The protein below binds the small molecule below.
Small molecule (SMILES): OC[C@@H]1O[C@@H](OC[C@@H]2O/C(=N\O)[C@H](O)[C@H]2O)[C@H](O)[C@H]1O

Binding-site contacts:
Ligand atom N1 contacts residue GLU228 of chain 1.A at 2.5 Å (salt-bridge).
Ligand atom C3 contacts residue GLU156 of chain 1.A at 3.3 Å.
Ligand atom O3 contacts residue GLN181 of chain 1.A at 2.8 Å (h-bond).
Ligand atom O3 contacts residue ARG209 of chain 1.A at 2.7 Å (salt-bridge).
Ligand atom O3 contacts residue LEU345 of chain 1.A at 3.8 Å.
Ligand atom C2 contacts residue GLN181 of chain 1.A at 3.6 Å.
Ligand atom O1 contacts residue TYR323 of chain 1.A at 3.6 Å (h-bond).
Ligand atom C5 contacts residue GLU46 of chain 1.A at 3.5 Å.
Ligand atom C3 contacts residue GLN181 of chain 1.A at 3.6 Å.
Ligand atom O2 contacts residue GLN181 of chain 1.A at 3.0 Å (h-bond).
Ligand atom C5 contacts residue TRP155 of chain 1.A at 3.6 Å (hydrophobic).
Ligand atom C5 contacts residue GLN87 of chain 1.A at 3.9 Å.
Ligand atom C1 contacts residue TRP155 of chain 1.A at 3.7 Å (hydrophobic).
Ligand atom O4 contacts residue GLN87 of chain 1.A at 3.1 Å (h-bond).
Ligand atom O4 contacts residue TYR323 of chain 1.A at 3.2 Å (h-bond).
Ligand atom O5 contacts residue GLU46 of chain 1.A at 2.6 Å (salt-bridge).
Ligand atom O1 contacts residue MET212 of chain 1.A at 3.7 Å.
Ligand atom C4 contacts residue GLU156 of chain 1.A at 3.4 Å.
Ligand atom O2 contacts residue GLU156 of chain 1.A at 2.5 Å (salt-bridge).
Ligand atom C5 contacts residue GLU156 of chain 1.A at 3.7 Å.
Ligand atom O4 contacts residue GLU156 of chain 1.A at 2.8 Å (salt-bridge).
Ligand atom O2 contacts residue PRO147 of chain 1.A at 3.5 Å.
Ligand atom O3 contacts residue GLN173 of chain 1.A at 3.7 Å.
Ligand atom C3 contacts residue TRP155 of chain 1.A at 3.7 Å (hydrophobic).
Ligand atom C1 contacts residue TYR323 of chain 1.A at 3.7 Å (hydrophobic).
Ligand atom C2 contacts residue GLU228 of chain 1.A at 3.9 Å.
Ligand atom O2 contacts residue SER171 of chain 1.A at 3.8 Å.
Ligand atom C2 contacts residue GLU156 of chain 1.A at 3.4 Å.
Ligand atom O1 contacts residue GLU228 of chain 1.A at 2.8 Å (salt-bridge).
Ligand atom C1 contacts residue MET212 of chain 1.A at 3.5 Å (hydrophobic).
Ligand atom C1 contacts residue GLU228 of chain 1.A at 3.5 Å.
Ligand atom N1 contacts residue TYR323 of chain 1.A at 3.5 Å (h-bond).
Ligand atom N1 contacts residue MET212 of chain 1.A at 2.8 Å (h-bond).
Ligand atom C1 contacts residue GLU156 of chain 1.A at 3.1 Å.
Ligand atom O2 contacts residue MET212 of chain 1.A at 3.6 Å.
Ligand atom O5 contacts residue GLN87 of chain 1.A at 3.0 Å (h-bond).
Ligand atom O3 contacts residue PRO147 of chain 1.A at 3.7 Å.
Ligand atom O3 contacts residue TRP155 of chain 1.A at 3.2 Å (h-bond).
Ligand atom C5 contacts residue TYR48 of chain 1.A at 3.9 Å (hydrophobic).
Ligand atom O2 contacts residue GLY211 of chain 1.A at 3.6 Å.

Sequence of chain 1.A:
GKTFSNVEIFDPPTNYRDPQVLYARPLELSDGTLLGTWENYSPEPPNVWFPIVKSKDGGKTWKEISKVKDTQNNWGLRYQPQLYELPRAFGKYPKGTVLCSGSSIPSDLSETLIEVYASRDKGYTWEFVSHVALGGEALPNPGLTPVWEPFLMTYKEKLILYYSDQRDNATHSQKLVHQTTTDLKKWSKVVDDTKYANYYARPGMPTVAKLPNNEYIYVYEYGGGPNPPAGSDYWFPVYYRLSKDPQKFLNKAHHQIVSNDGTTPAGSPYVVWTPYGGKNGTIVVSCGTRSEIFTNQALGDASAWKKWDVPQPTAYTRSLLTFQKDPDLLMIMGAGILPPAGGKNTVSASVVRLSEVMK